Sequence of chain 1.A:
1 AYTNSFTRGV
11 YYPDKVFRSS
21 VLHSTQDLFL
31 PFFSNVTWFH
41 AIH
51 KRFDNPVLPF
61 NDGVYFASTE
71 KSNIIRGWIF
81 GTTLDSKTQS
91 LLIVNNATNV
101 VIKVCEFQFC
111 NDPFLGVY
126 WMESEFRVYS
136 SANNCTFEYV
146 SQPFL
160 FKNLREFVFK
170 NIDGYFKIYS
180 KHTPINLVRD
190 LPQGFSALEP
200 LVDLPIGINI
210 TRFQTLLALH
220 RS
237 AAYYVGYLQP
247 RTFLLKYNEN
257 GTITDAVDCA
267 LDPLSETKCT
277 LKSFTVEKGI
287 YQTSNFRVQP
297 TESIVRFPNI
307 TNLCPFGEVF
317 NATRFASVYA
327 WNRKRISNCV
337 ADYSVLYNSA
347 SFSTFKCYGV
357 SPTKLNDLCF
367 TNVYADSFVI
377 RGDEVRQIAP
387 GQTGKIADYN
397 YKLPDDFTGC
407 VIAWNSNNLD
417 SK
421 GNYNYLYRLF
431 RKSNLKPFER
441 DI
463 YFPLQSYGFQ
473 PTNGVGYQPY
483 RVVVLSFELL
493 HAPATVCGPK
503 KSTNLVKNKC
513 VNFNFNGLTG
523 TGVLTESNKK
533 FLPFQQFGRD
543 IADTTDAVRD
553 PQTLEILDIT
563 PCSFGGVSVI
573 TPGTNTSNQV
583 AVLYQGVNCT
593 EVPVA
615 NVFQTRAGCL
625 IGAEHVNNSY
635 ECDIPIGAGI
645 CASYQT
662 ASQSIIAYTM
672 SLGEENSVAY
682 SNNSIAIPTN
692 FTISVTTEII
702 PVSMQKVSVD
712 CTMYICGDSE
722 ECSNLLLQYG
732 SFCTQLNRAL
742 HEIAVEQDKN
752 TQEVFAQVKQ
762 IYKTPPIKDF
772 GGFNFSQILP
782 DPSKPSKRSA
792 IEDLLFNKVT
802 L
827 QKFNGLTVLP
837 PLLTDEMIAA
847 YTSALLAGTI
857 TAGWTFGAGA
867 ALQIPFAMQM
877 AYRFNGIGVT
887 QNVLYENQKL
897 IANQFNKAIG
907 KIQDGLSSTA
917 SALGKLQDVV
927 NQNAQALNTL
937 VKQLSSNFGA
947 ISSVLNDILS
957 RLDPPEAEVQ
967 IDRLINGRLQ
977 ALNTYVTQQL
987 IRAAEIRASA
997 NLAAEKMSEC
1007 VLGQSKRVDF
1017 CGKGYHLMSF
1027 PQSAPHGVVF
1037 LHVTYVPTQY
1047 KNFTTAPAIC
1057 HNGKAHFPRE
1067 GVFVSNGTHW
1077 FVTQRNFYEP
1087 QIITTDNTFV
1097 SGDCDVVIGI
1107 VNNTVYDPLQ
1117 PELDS

This protein binds this small molecule.
Small molecule (SMILES): CC(=O)N[C@H]1[C@H](O[C@H]2[C@H](O)[C@@H](NC(C)=O)CO[C@@H]2CO)O[C@H](CO)[C@@H](O[C@@H]2O[C@H](CO)[C@@H](O)[C@H](O)[C@@H]2O)[C@@H]1O

Binding-site contacts:
Ligand atom C8 contacts residue GLN778 of chain 1.A at 3.6 Å.
Ligand atom N2 contacts residue ASN775 of chain 1.A at 3.0 Å (h-bond).
Ligand atom C7 contacts residue ASN775 of chain 1.A at 4.1 Å.
Ligand atom O5 contacts residue ASN775 of chain 1.A at 2.3 Å (h-bond).
Ligand atom C3 contacts residue ASN775 of chain 1.A at 3.8 Å.
Ligand atom C2 contacts residue ASN775 of chain 1.A at 2.4 Å.
Ligand atom O5 contacts residue SER777 of chain 1.A at 4.5 Å.
Ligand atom C8 contacts residue SER777 of chain 1.A at 4.4 Å.
Ligand atom C1 contacts residue SER777 of chain 1.A at 3.7 Å.
Ligand atom C4 contacts residue ASN775 of chain 1.A at 4.1 Å.
Ligand atom C5 contacts residue ASN775 of chain 1.A at 3.6 Å.
Ligand atom C1 contacts residue ASN775 of chain 1.A at 1.4 Å.
Ligand atom C7 contacts residue GLN778 of chain 1.A at 3.7 Å.
Ligand atom C2 contacts residue SER777 of chain 1.A at 3.3 Å.
Ligand atom C8 contacts residue ILE905 of chain 1.A at 4.1 Å (hydrophobic).
Ligand atom O7 contacts residue GLN778 of chain 1.A at 3.3 Å (h-bond).
Ligand atom O7 contacts residue SER777 of chain 1.A at 3.5 Å (h-bond).
Ligand atom N2 contacts residue SER777 of chain 1.A at 3.4 Å (h-bond).
Ligand atom C7 contacts residue SER777 of chain 1.A at 3.5 Å.